Binding-site contacts:
Ligand atom O5 contacts residue ASN180 of chain 1.A at 2.4 Å (h-bond).
Ligand atom C5 contacts residue GLN68 of chain 1.A at 3.5 Å.
Ligand atom C2 contacts residue ASN180 of chain 1.A at 2.5 Å.
Ligand atom C8 contacts residue LEU178 of chain 1.A at 3.7 Å (hydrophobic).
Ligand atom C7 contacts residue ASN180 of chain 1.A at 3.4 Å.
Ligand atom C4 contacts residue ASN180 of chain 1.A at 4.2 Å.
Ligand atom C7 contacts residue LEU178 of chain 1.A at 4.5 Å (hydrophobic).
Ligand atom N2 contacts residue ASN180 of chain 1.A at 2.9 Å (h-bond).
Ligand atom O7 contacts residue ASN180 of chain 1.A at 3.6 Å (h-bond).
Ligand atom O6 contacts residue GLN68 of chain 1.A at 3.4 Å (h-bond).
Ligand atom N2 contacts residue LEU178 of chain 1.A at 4.2 Å.
Ligand atom C3 contacts residue ASN180 of chain 1.A at 3.8 Å.
Ligand atom C5 contacts residue ASN180 of chain 1.A at 3.7 Å.
Ligand atom C6 contacts residue GLN68 of chain 1.A at 3.7 Å.
Ligand atom C8 contacts residue ASN179 of chain 1.A at 4.4 Å.
Ligand atom C1 contacts residue ASN180 of chain 1.A at 1.4 Å.
Ligand atom C8 contacts residue ASN180 of chain 1.A at 4.5 Å.
Ligand atom O5 contacts residue GLN68 of chain 1.A at 3.9 Å.

Sequence of chain 1.A:
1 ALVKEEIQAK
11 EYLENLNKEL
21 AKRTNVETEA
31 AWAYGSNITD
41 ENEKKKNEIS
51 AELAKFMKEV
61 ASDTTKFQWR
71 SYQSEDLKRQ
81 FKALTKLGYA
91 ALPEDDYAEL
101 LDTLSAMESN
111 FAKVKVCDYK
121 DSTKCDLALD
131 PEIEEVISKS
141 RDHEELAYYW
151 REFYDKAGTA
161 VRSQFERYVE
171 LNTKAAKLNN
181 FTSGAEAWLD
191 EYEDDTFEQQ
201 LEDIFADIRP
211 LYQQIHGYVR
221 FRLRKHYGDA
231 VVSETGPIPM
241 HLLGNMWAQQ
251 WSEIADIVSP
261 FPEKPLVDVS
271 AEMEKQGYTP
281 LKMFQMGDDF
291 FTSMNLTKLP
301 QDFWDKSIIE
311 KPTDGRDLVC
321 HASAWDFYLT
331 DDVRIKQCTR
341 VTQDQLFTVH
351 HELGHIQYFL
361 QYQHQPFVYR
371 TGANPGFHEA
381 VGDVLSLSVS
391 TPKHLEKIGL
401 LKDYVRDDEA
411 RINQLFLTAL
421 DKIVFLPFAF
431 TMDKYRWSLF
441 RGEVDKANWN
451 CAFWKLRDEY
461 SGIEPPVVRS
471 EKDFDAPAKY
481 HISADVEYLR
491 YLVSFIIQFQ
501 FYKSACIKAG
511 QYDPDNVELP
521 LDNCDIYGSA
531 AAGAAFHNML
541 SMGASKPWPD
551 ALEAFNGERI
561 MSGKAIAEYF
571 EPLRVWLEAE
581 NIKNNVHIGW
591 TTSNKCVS

The protein below binds the small molecule below.
Small molecule (SMILES): CC(=O)N[C@H]1[C@H](O[C@H]2[C@H](O)[C@@H](NC(C)=O)CO[C@@H]2CO)O[C@H](CO)[C@@H](O[C@@H]2O[C@H](CO[C@H]3O[C@H](CO)[C@@H](O)[C@H](O)[C@@H]3O)[C@@H](O)[C@H](O[C@H]3O[C@H](CO[C@@H]4O[C@H](CO)[C@@H](O)[C@H](O)[C@@H]4O)[C@@H](O)[C@H](O)[C@@H]3O)[C@@H]2O)[C@@H]1O